The small molecule below binds the protein below.
Small molecule (SMILES): N[C@@H](CCC(=O)O)C(=O)O

Sequence of chain 1.F:
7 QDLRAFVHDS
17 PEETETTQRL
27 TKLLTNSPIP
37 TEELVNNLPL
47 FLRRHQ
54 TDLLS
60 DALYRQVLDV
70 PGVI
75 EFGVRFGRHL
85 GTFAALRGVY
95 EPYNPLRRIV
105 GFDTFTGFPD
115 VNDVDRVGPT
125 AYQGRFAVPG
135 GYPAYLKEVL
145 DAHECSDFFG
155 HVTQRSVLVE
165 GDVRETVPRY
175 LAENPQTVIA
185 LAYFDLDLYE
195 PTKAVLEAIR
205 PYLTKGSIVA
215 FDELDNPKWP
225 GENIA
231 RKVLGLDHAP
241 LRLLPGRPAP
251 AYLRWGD

Binding-site contacts:
Ligand atom CB contacts residue GLU217 of chain 1.F at 4.1 Å.
Ligand atom N contacts residue ASP191 of chain 1.F at 4.1 Å.
Ligand atom O contacts residue NA1 of chain 1.IA at 2.9 Å (h-bond).
Ligand atom CA contacts residue GLU217 of chain 1.F at 3.6 Å.
Ligand atom N contacts residue ASP216 of chain 1.F at 2.7 Å (salt-bridge).
Ligand atom OE1 contacts residue PHE130 of chain 1.F at 3.4 Å.
Ligand atom CD contacts residue PHE130 of chain 1.F at 4.1 Å (hydrophobic).
Ligand atom C contacts residue NA1 of chain 1.IA at 4.1 Å.
Ligand atom CG contacts residue TRP223 of chain 1.F at 4.1 Å (hydrophobic).
Ligand atom C contacts residue ASP216 of chain 1.F at 4.0 Å.
Ligand atom O contacts residue EDO1 of chain 1.JA at 3.9 Å.
Ligand atom OE2 contacts residue LYS222 of chain 1.F at 3.8 Å.
Ligand atom CD contacts residue TRP223 of chain 1.F at 3.7 Å (hydrophobic).
Ligand atom O contacts residue GLU217 of chain 1.F at 3.2 Å (salt-bridge).
Ligand atom N contacts residue NA1 of chain 1.IA at 4.0 Å.
Ligand atom O contacts residue ASP216 of chain 1.F at 3.3 Å (salt-bridge).
Ligand atom OE2 contacts residue TRP223 of chain 1.F at 2.9 Å (h-bond).
Ligand atom CG contacts residue GLU217 of chain 1.F at 3.5 Å.
Ligand atom C contacts residue GLU217 of chain 1.F at 3.7 Å.
Ligand atom CB contacts residue PHE130 of chain 1.F at 4.0 Å (hydrophobic).
Ligand atom N contacts residue ASP189 of chain 1.F at 3.6 Å.
Ligand atom N contacts residue GLU217 of chain 1.F at 2.8 Å (salt-bridge).
Ligand atom CA contacts residue ASP216 of chain 1.F at 3.8 Å.